Binding-site contacts:
Ligand atom N07 contacts residue LEU88 of chain 1.A at 4.0 Å.
Ligand atom C02 contacts residue LEU88 of chain 1.A at 4.3 Å (hydrophobic).
Ligand atom C01 contacts residue ASN44 of chain 1.A at 3.5 Å.
Ligand atom C01 contacts residue ARG45 of chain 1.A at 3.7 Å.
Ligand atom C05 contacts residue LYS41 of chain 1.A at 3.8 Å.
Ligand atom C03 contacts residue LEU88 of chain 1.A at 3.9 Å (hydrophobic).
Ligand atom C09 contacts residue ASN90 of chain 1.A at 3.6 Å.
Ligand atom S04 contacts residue ASN44 of chain 1.A at 3.8 Å.
Ligand atom C05 contacts residue ASN44 of chain 1.A at 2.9 Å.
Ligand atom C09 contacts residue PRO89 of chain 1.A at 3.8 Å (hydrophobic).
Ligand atom C06 contacts residue LEU88 of chain 1.A at 3.8 Å (hydrophobic).
Ligand atom S04 contacts residue ASN42 of chain 1.A at 3.7 Å.
Ligand atom N10 contacts residue ASN90 of chain 1.A at 3.4 Å (h-bond).
Ligand atom S04 contacts residue LYS41 of chain 1.A at 4.3 Å.
Ligand atom C08 contacts residue PRO89 of chain 1.A at 3.8 Å (hydrophobic).
Ligand atom C02 contacts residue ARG45 of chain 1.A at 4.4 Å.
Ligand atom C05 contacts residue ASN42 of chain 1.A at 4.3 Å.
Ligand atom N10 contacts residue LEU88 of chain 1.A at 4.1 Å.
Ligand atom S04 contacts residue LEU88 of chain 1.A at 4.2 Å.
Ligand atom C08 contacts residue LEU88 of chain 1.A at 4.5 Å (hydrophobic).

Sequence of chain 1.A:
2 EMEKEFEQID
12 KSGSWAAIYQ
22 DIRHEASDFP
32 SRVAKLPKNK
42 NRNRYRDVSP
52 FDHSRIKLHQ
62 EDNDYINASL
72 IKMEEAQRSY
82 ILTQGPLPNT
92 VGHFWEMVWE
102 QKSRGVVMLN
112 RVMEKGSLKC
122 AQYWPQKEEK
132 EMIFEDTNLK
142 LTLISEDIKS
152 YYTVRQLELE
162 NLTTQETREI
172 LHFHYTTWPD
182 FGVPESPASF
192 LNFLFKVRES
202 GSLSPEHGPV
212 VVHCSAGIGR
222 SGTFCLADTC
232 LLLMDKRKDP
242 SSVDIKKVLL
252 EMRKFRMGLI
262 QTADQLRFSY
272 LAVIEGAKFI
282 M

This protein binds this small molecule.
Small molecule (SMILES): c1csc(-c2ncc[nH]2)c1